Binding-site contacts:
Ligand atom CG contacts residue HIS454 of chain 1.B at 4.4 Å.
Ligand atom CD1 contacts residue PHE447 of chain 1.B at 4.2 Å (hydrophobic).
Ligand atom CB contacts residue HIS454 of chain 1.B at 3.4 Å.
Ligand atom O contacts residue TYR375 of chain 1.B at 2.6 Å (h-bond).
Ligand atom O contacts residue THR386 of chain 1.B at 4.2 Å.
Ligand atom CG contacts residue LEU389 of chain 1.B at 4.4 Å (hydrophobic).
Ligand atom CA contacts residue THR377 of chain 1.B at 3.1 Å.
Ligand atom O contacts residue THR377 of chain 1.B at 3.6 Å (h-bond).
Ligand atom C contacts residue THR374 of chain 1.B at 3.4 Å.
Ligand atom C contacts residue THR377 of chain 1.B at 3.5 Å.
Ligand atom OXT contacts residue TYR375 of chain 1.B at 4.0 Å.
Ligand atom CD1 contacts residue LEU389 of chain 1.B at 4.0 Å (hydrophobic).
Ligand atom CA contacts residue HIS454 of chain 1.B at 4.4 Å.
Ligand atom CD1 contacts residue THR377 of chain 1.B at 4.4 Å.
Ligand atom O contacts residue ASN376 of chain 1.B at 3.2 Å (h-bond).
Ligand atom O contacts residue THR374 of chain 1.B at 3.1 Å (h-bond).
Ligand atom OXT contacts residue THR377 of chain 1.B at 4.1 Å.
Ligand atom CB contacts residue GLU451 of chain 1.B at 4.4 Å.
Ligand atom CD1 contacts residue TRP444 of chain 1.B at 4.1 Å (hydrophobic).
Ligand atom CB contacts residue THR377 of chain 1.B at 4.5 Å.
Ligand atom OXT contacts residue THR386 of chain 1.B at 2.4 Å (h-bond).
Ligand atom OXT contacts residue THR374 of chain 1.B at 2.8 Å (h-bond).
Ligand atom CA contacts residue GLU451 of chain 1.B at 4.0 Å.
Ligand atom CD2 contacts residue VAL455 of chain 1.B at 4.3 Å (hydrophobic).
Ligand atom OXT contacts residue HIS454 of chain 1.B at 4.4 Å.
Ligand atom N contacts residue GLU451 of chain 1.B at 3.2 Å (salt-bridge).
Ligand atom C contacts residue ASN376 of chain 1.B at 4.1 Å.
Ligand atom CD1 contacts residue GLU451 of chain 1.B at 3.6 Å.
Ligand atom OXT contacts residue LEU373 of chain 1.B at 4.4 Å.
Ligand atom C contacts residue THR386 of chain 1.B at 3.4 Å.
Ligand atom OXT contacts residue ARG390 of chain 1.B at 3.6 Å (salt-bridge).
Ligand atom OXT contacts residue ASN376 of chain 1.B at 4.4 Å.
Ligand atom C contacts residue HIS454 of chain 1.B at 4.4 Å.
Ligand atom CD2 contacts residue TRP444 of chain 1.B at 4.0 Å (hydrophobic).
Ligand atom CD2 contacts residue GLU451 of chain 1.B at 4.0 Å.
Ligand atom N contacts residue THR377 of chain 1.B at 3.1 Å (h-bond).
Ligand atom CD2 contacts residue HIS454 of chain 1.B at 3.9 Å.
Ligand atom C contacts residue TYR375 of chain 1.B at 3.7 Å (hydrophobic).
Ligand atom CA contacts residue THR386 of chain 1.B at 4.2 Å.

The protein below binds the small molecule below.
Small molecule (SMILES): CC(C)C[C@H](N)C(=O)O

Sequence of chain 1.B:
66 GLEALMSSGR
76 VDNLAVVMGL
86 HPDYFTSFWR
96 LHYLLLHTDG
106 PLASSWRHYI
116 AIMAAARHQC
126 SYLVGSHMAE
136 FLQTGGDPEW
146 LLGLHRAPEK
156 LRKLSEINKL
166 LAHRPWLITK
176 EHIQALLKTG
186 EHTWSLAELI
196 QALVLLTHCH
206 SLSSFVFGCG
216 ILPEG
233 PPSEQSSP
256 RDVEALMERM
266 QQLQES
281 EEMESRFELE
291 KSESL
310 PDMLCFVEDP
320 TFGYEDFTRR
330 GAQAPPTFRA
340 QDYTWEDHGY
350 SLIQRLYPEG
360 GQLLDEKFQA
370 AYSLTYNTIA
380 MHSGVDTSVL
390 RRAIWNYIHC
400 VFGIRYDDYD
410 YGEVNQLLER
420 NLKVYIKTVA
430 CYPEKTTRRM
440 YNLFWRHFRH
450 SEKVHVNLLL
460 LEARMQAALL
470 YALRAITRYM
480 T